Binding-site contacts:
Ligand atom OD1 contacts residue ARG396 of chain 1.A at 2.6 Å (salt-bridge).
Ligand atom CB contacts residue THR313 of chain 1.A at 3.7 Å.
Ligand atom O contacts residue SER277 of chain 1.A at 2.6 Å (h-bond).
Ligand atom CB contacts residue VAL354 of chain 1.A at 3.8 Å (hydrophobic).
Ligand atom CG contacts residue ASP393 of chain 1.A at 3.5 Å.
Ligand atom OXT contacts residue ARG275 of chain 1.A at 3.6 Å (salt-bridge).
Ligand atom C contacts residue GLY353 of chain 1.A at 3.9 Å.
Ligand atom OD2 contacts residue ARG396 of chain 1.A at 2.9 Å (salt-bridge).
Ligand atom C contacts residue SER277 of chain 1.A at 3.5 Å.
Ligand atom CA contacts residue ASP393 of chain 1.A at 3.4 Å.
Ligand atom CB contacts residue ALA352 of chain 1.A at 3.6 Å (hydrophobic).
Ligand atom OD2 contacts residue ASP393 of chain 1.A at 3.5 Å (salt-bridge).
Ligand atom N contacts residue PRO355 of chain 1.A at 3.8 Å.
Ligand atom OD2 contacts residue ALA357 of chain 1.A at 3.1 Å (h-bond).
Ligand atom N contacts residue ASP393 of chain 1.A at 3.0 Å (salt-bridge).
Ligand atom CA contacts residue VAL354 of chain 1.A at 3.9 Å (hydrophobic).
Ligand atom OD1 contacts residue ASP393 of chain 1.A at 3.8 Å.
Ligand atom OXT contacts residue GLY353 of chain 1.A at 3.0 Å.
Ligand atom OD1 contacts residue THR313 of chain 1.A at 2.8 Å (h-bond).
Ligand atom OXT contacts residue VAL354 of chain 1.A at 3.4 Å (h-bond).
Ligand atom CG contacts residue THR313 of chain 1.A at 3.7 Å.
Ligand atom C contacts residue THR397 of chain 1.A at 3.5 Å.
Ligand atom O contacts residue MET310 of chain 1.A at 4.0 Å.
Ligand atom OXT contacts residue SER276 of chain 1.A at 3.4 Å.
Ligand atom OD2 contacts residue VAL354 of chain 1.A at 3.5 Å (h-bond).
Ligand atom OXT contacts residue THR397 of chain 1.A at 3.9 Å.
Ligand atom N contacts residue ARG275 of chain 1.A at 2.8 Å (salt-bridge).
Ligand atom OD2 contacts residue GLY358 of chain 1.A at 2.7 Å (h-bond).
Ligand atom OD1 contacts residue GLY358 of chain 1.A at 3.6 Å (h-bond).
Ligand atom O contacts residue ASN400 of chain 1.A at 3.3 Å (h-bond).
Ligand atom N contacts residue THR397 of chain 1.A at 3.2 Å (h-bond).
Ligand atom N contacts residue VAL354 of chain 1.A at 2.9 Å (h-bond).
Ligand atom CA contacts residue THR397 of chain 1.A at 3.1 Å.
Ligand atom CG contacts residue GLY358 of chain 1.A at 3.4 Å.
Ligand atom OD2 contacts residue GLY356 of chain 1.A at 3.7 Å.
Ligand atom O contacts residue THR397 of chain 1.A at 3.6 Å.
Ligand atom CA contacts residue ARG275 of chain 1.A at 4.0 Å.
Ligand atom CG contacts residue THR351 of chain 1.A at 4.0 Å.
Ligand atom OXT contacts residue SER277 of chain 1.A at 2.8 Å (h-bond).
Ligand atom CG contacts residue ARG396 of chain 1.A at 3.3 Å.

A protein and the small-molecule ligand that binds it are described below.
Small molecule (SMILES): N[C@@H](CC(=O)O)C(=O)O

Sequence of chain 1.A:
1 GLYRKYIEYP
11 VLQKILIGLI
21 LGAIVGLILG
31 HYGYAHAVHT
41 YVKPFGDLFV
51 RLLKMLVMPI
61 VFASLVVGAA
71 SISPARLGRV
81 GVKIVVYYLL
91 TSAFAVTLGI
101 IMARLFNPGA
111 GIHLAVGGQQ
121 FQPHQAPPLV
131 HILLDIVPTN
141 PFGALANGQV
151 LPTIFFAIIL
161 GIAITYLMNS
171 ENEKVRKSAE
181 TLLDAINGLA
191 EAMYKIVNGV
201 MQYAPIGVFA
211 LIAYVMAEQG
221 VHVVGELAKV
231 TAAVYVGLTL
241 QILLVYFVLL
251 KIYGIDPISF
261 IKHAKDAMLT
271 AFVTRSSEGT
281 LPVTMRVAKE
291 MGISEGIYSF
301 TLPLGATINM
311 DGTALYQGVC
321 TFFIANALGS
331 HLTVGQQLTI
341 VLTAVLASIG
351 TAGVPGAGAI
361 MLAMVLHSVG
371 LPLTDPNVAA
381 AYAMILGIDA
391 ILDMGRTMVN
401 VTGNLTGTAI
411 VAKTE